Binding-site contacts:
Ligand atom C8 contacts residue LEU237 of chain 1.B at 3.3 Å (hydrophobic).
Ligand atom C4 contacts residue ASN235 of chain 1.B at 4.1 Å.
Ligand atom O3 contacts residue LEU237 of chain 1.B at 3.9 Å.
Ligand atom C5 contacts residue ASN180 of chain 1.B at 3.6 Å.
Ligand atom C7 contacts residue ASN180 of chain 1.B at 3.1 Å.
Ligand atom O6 contacts residue NAG1 of chain 1.C at 4.3 Å.
Ligand atom C1 contacts residue ASN298 of chain 1.B at 3.8 Å.
Ligand atom C5 contacts residue PRO300 of chain 1.B at 4.0 Å (hydrophobic).
Ligand atom C3 contacts residue ASN180 of chain 1.B at 3.8 Å.
Ligand atom O7 contacts residue ASN298 of chain 1.B at 4.1 Å.
Ligand atom O3 contacts residue ASN235 of chain 1.B at 4.1 Å.
Ligand atom O5 contacts residue TYR299 of chain 1.B at 4.4 Å.
Ligand atom N2 contacts residue ASN298 of chain 1.B at 4.2 Å.
Ligand atom C3 contacts residue ASN235 of chain 1.B at 4.4 Å.
Ligand atom C4 contacts residue NAG1 of chain 1.C at 3.0 Å.
Ligand atom C1 contacts residue ASN180 of chain 1.B at 1.4 Å.
Ligand atom O6 contacts residue ASN235 of chain 1.B at 3.1 Å (h-bond).
Ligand atom C7 contacts residue LEU237 of chain 1.B at 3.5 Å (hydrophobic).
Ligand atom C6 contacts residue ASN235 of chain 1.B at 3.8 Å.
Ligand atom O4 contacts residue NAG1 of chain 1.C at 2.1 Å.
Ligand atom C6 contacts residue NAG1 of chain 1.C at 3.8 Å.
Ligand atom N2 contacts residue LEU237 of chain 1.B at 4.0 Å.
Ligand atom C5 contacts residue NAG1 of chain 1.C at 4.0 Å.
Ligand atom O7 contacts residue LEU237 of chain 1.B at 3.6 Å.
Ligand atom C3 contacts residue NAG1 of chain 1.C at 3.9 Å.
Ligand atom C4 contacts residue ASN180 of chain 1.B at 4.2 Å.
Ligand atom O6 contacts residue TYR299 of chain 1.B at 4.4 Å.
Ligand atom C2 contacts residue ASN235 of chain 1.B at 4.2 Å.
Ligand atom C8 contacts residue ASN180 of chain 1.B at 3.0 Å.
Ligand atom C6 contacts residue PRO300 of chain 1.B at 3.7 Å (hydrophobic).
Ligand atom C6 contacts residue TRP316 of chain 1.A at 3.8 Å (hydrophobic).
Ligand atom N2 contacts residue ASN180 of chain 1.B at 2.9 Å (h-bond).
Ligand atom C2 contacts residue ASN180 of chain 1.B at 2.4 Å.
Ligand atom O3 contacts residue NAG1 of chain 1.C at 3.4 Å (h-bond).
Ligand atom C6 contacts residue TYR299 of chain 1.B at 4.4 Å (hydrophobic).
Ligand atom C5 contacts residue ASN298 of chain 1.B at 4.0 Å.
Ligand atom O5 contacts residue ASN298 of chain 1.B at 4.4 Å.
Ligand atom O5 contacts residue ASN180 of chain 1.B at 2.4 Å (h-bond).
Ligand atom O6 contacts residue TRP316 of chain 1.A at 3.8 Å.
Ligand atom O7 contacts residue ASN180 of chain 1.B at 3.9 Å.

Sequence of chain 1.B:
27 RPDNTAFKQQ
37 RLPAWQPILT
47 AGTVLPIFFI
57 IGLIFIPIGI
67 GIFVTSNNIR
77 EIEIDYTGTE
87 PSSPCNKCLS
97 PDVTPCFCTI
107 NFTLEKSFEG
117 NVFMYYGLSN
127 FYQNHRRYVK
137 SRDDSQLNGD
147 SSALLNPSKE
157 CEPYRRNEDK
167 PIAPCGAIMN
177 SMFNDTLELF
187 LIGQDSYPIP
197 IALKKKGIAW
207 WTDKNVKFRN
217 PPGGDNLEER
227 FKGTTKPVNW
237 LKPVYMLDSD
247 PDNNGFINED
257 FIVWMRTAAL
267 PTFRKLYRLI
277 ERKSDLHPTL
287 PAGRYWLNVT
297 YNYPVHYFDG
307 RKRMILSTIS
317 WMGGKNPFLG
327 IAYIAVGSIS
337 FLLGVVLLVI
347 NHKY

Sequence of chain 1.A:
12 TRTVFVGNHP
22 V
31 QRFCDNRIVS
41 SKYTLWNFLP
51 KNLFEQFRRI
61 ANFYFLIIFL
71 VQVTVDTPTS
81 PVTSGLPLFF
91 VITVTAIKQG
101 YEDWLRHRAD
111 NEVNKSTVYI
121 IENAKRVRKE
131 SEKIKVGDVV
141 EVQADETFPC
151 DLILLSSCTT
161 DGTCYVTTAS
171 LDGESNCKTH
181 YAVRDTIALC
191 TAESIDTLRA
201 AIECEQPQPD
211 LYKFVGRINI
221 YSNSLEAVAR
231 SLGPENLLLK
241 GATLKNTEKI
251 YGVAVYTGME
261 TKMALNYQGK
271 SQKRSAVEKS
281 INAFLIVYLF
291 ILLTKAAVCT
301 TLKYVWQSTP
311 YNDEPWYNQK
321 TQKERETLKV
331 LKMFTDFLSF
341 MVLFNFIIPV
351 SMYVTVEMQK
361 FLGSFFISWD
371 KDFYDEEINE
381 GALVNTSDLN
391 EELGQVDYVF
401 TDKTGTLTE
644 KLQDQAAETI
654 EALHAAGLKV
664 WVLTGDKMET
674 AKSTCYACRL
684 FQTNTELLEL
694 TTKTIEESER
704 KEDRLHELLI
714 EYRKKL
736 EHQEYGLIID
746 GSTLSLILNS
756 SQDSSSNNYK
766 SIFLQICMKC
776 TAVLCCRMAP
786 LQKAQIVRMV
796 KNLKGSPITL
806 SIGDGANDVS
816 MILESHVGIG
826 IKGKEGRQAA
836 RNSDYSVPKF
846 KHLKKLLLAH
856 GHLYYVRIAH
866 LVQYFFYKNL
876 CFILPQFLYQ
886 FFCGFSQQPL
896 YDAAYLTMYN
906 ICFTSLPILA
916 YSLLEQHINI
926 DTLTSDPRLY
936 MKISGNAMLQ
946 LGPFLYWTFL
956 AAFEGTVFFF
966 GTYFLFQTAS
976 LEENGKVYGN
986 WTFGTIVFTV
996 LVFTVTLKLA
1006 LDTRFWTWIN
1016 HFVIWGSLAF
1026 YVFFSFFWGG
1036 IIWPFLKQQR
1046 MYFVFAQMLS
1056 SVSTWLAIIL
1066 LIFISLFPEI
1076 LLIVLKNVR

The small molecule below binds the protein below.
Small molecule (SMILES): CC(=O)N[C@@H]1[C@@H](O)[C@H](O)[C@@H](CO)O[C@H]1O